Sequence of chain 1.B:
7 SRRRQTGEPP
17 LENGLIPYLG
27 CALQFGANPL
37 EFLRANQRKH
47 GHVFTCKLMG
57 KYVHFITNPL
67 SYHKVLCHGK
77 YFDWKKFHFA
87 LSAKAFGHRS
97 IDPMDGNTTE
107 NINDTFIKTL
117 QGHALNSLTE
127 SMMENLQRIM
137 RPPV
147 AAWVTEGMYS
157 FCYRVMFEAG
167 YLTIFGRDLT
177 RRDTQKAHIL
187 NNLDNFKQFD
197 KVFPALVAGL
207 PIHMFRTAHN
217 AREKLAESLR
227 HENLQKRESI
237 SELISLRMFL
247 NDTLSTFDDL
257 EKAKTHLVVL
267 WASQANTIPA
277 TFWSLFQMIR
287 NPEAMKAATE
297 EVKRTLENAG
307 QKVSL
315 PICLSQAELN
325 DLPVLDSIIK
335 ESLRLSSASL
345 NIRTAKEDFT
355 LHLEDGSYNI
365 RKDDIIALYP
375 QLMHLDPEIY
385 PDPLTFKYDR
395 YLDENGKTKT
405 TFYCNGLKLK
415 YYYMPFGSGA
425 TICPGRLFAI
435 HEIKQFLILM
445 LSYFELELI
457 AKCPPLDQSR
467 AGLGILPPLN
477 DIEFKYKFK

A protein and the small-molecule ligand that binds it are described below.
Small molecule (SMILES): CC(C)CCC[C@@H](C)[C@H]1CC[C@H]2[C@@H]3C(=O)C=C4C[C@@H](O)CC[C@]4(C)[C@H]3CC[C@]12C

Binding-site contacts:
Ligand atom C23 contacts residue ILE97 of chain 1.B at 3.6 Å (hydrophobic).
Ligand atom C3 contacts residue LEU344 of chain 1.B at 3.9 Å (hydrophobic).
Ligand atom C16 contacts residue HEM1 of chain 1.M at 3.6 Å.
Ligand atom O1 contacts residue GLY470 of chain 1.B at 3.8 Å.
Ligand atom C24 contacts residue VAL264 of chain 1.B at 3.8 Å (hydrophobic).
Ligand atom C4 contacts residue HEM1 of chain 1.M at 3.9 Å.
Ligand atom C21 contacts residue SER88 of chain 1.B at 3.9 Å.
Ligand atom C14 contacts residue HEM1 of chain 1.M at 3.8 Å.
Ligand atom O1 contacts residue LEU469 of chain 1.B at 3.8 Å.
Ligand atom C27 contacts residue ARG243 of chain 1.B at 3.5 Å.
Ligand atom C12 contacts residue HIS84 of chain 1.B at 3.7 Å.
Ligand atom C23 contacts residue VAL264 of chain 1.B at 3.8 Å (hydrophobic).
Ligand atom C21 contacts residue HIS84 of chain 1.B at 3.6 Å.
Ligand atom C4 contacts residue LEU469 of chain 1.B at 3.5 Å (hydrophobic).
Ligand atom C15 contacts residue ALA268 of chain 1.B at 3.5 Å (hydrophobic).
Ligand atom C2 contacts residue LEU344 of chain 1.B at 3.8 Å (hydrophobic).
Ligand atom C17 contacts residue HEM1 of chain 1.M at 3.7 Å.
Ligand atom O7 contacts residue HEM1 of chain 1.M at 3.4 Å.
Ligand atom C24 contacts residue PHE112 of chain 1.B at 3.8 Å (hydrophobic).
Ligand atom C8 contacts residue TRP267 of chain 1.B at 3.9 Å (hydrophobic).
Ligand atom C22 contacts residue ILE108 of chain 1.B at 3.9 Å (hydrophobic).
Ligand atom O1 contacts residue SER343 of chain 1.B at 3.2 Å (h-bond).
Ligand atom C27 contacts residue ILE108 of chain 1.B at 3.9 Å (hydrophobic).
Ligand atom C2 contacts residue GLY468 of chain 1.B at 3.4 Å.
Ligand atom C1 contacts residue HIS84 of chain 1.B at 3.6 Å.
Ligand atom O7 contacts residue TRP267 of chain 1.B at 3.8 Å.
Ligand atom C11 contacts residue HIS84 of chain 1.B at 3.8 Å.
Ligand atom C16 contacts residue VAL264 of chain 1.B at 3.8 Å (hydrophobic).
Ligand atom C26 contacts residue THR261 of chain 1.B at 3.8 Å.
Ligand atom C7 contacts residue HEM1 of chain 1.M at 3.6 Å.
Ligand atom C5 contacts residue HEM1 of chain 1.M at 3.9 Å.
Ligand atom O1 contacts residue GLY468 of chain 1.B at 2.7 Å (h-bond).
Ligand atom C15 contacts residue HEM1 of chain 1.M at 3.7 Å.
Ligand atom O1 contacts residue LEU344 of chain 1.B at 3.3 Å (h-bond).
Ligand atom C3 contacts residue GLY468 of chain 1.B at 3.6 Å.
Ligand atom C24 contacts residue ILE108 of chain 1.B at 3.9 Å (hydrophobic).
Ligand atom C22 contacts residue VAL264 of chain 1.B at 3.7 Å (hydrophobic).
Ligand atom C23 contacts residue ILE108 of chain 1.B at 3.6 Å (hydrophobic).
Ligand atom C7 contacts residue TRP267 of chain 1.B at 3.7 Å (hydrophobic).
Ligand atom C6 contacts residue HEM1 of chain 1.M at 3.5 Å.